Binding-site contacts:
Ligand atom C41 contacts residue ASP60 of chain 1.E at 3.7 Å.
Ligand atom C2' contacts residue PRO27 of chain 1.E at 3.4 Å (hydrophobic).
Ligand atom O21 contacts residue PRO27 of chain 1.E at 3.4 Å.
Ligand atom C21 contacts residue TRP90 of chain 1.E at 3.4 Å (hydrophobic).
Ligand atom O21 contacts residue TRP90 of chain 1.E at 3.5 Å (h-bond).
Ligand atom O21 contacts residue ASP60 of chain 1.E at 3.6 Å.
Ligand atom O1P contacts residue ASP113 of chain 1.E at 3.0 Å (salt-bridge).
Ligand atom O1 contacts residue TRP224 of chain 1.E at 3.3 Å (h-bond).
Ligand atom O3P contacts residue ASP113 of chain 1.E at 3.7 Å.
Ligand atom C41 contacts residue TYR29 of chain 1.E at 3.7 Å (hydrophobic).
Ligand atom O21 contacts residue GLY91 of chain 1.E at 3.5 Å.
Ligand atom N31 contacts residue ASP60 of chain 1.E at 3.1 Å (salt-bridge).
Ligand atom O41 contacts residue TRP90 of chain 1.E at 3.6 Å.
Ligand atom O41 contacts residue ASP60 of chain 1.E at 3.4 Å (salt-bridge).
Ligand atom N31 contacts residue TRP90 of chain 1.E at 3.2 Å (h-bond).
Ligand atom C2' contacts residue HIS112 of chain 1.E at 3.4 Å.
Ligand atom P contacts residue MG1 of chain 1.BA at 3.0 Å.
Ligand atom C3' contacts residue HIS112 of chain 1.E at 3.5 Å.
Ligand atom O3' contacts residue PRO27 of chain 1.E at 2.7 Å (h-bond).
Ligand atom O41 contacts residue TYR29 of chain 1.E at 3.6 Å.
Ligand atom O2 contacts residue ASP111 of chain 1.E at 2.9 Å (salt-bridge).
Ligand atom O1P contacts residue MG1 of chain 1.BA at 2.1 Å.
Ligand atom O1P contacts residue ASP111 of chain 1.E at 3.5 Å.
Ligand atom C1 contacts residue TRP224 of chain 1.E at 3.5 Å (hydrophobic).
Ligand atom P2 contacts residue MG1 of chain 1.BA at 3.3 Å.
Ligand atom O21 contacts residue PRO94 of chain 1.E at 3.5 Å.
Ligand atom O41 contacts residue GLY89 of chain 1.E at 3.2 Å.
Ligand atom O2P contacts residue ASP113 of chain 1.E at 3.4 Å (salt-bridge).
Ligand atom C3' contacts residue PRO27 of chain 1.E at 3.6 Å (hydrophobic).
Ligand atom OPP contacts residue MG1 of chain 1.BA at 3.5 Å.
Ligand atom O3 contacts residue ASP199 of chain 1.E at 2.7 Å (salt-bridge).
Ligand atom C2 contacts residue TRP224 of chain 1.E at 3.5 Å (hydrophobic).
Ligand atom O2P contacts residue MG1 of chain 1.BA at 3.4 Å.
Ligand atom O3' contacts residue HIS112 of chain 1.E at 3.1 Å (h-bond).
Ligand atom O3' contacts residue ASP111 of chain 1.E at 3.4 Å.
Ligand atom O3 contacts residue PRO173 of chain 1.E at 3.2 Å.
Ligand atom O3P contacts residue MG1 of chain 1.BA at 2.2 Å.
Ligand atom O3P contacts residue TRP224 of chain 1.E at 3.7 Å.
Ligand atom N31 contacts residue TYR29 of chain 1.E at 3.5 Å.
Ligand atom O41 contacts residue ASN87 of chain 1.E at 3.6 Å (h-bond).

This small molecule binds to this protein.
Small molecule (SMILES): Cc1cn([C@H]2C[C@H](O)[C@@H](CO[P](=O)(O)O[P](=O)(O)O[C@H]3O[C@@H](C)[C@H](O)[C@@H](O)[C@H]3O)O2)c(=O)[nH]c1=O

Sequence of chain 1.E:
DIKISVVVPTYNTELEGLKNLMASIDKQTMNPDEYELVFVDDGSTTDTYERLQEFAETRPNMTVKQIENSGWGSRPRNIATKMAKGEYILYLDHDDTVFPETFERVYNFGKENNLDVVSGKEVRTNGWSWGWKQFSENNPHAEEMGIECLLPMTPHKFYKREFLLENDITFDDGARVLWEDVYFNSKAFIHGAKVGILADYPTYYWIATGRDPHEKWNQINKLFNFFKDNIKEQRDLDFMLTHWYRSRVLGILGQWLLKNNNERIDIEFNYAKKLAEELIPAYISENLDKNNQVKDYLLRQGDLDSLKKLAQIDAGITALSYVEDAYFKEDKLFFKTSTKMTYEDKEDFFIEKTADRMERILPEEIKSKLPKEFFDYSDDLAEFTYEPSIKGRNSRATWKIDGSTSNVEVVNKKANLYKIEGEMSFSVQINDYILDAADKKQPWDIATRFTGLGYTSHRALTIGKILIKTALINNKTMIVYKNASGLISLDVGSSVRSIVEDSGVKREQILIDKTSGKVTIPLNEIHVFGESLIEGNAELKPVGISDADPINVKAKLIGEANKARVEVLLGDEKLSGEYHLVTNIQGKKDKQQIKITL